Sequence of chain 1.A:
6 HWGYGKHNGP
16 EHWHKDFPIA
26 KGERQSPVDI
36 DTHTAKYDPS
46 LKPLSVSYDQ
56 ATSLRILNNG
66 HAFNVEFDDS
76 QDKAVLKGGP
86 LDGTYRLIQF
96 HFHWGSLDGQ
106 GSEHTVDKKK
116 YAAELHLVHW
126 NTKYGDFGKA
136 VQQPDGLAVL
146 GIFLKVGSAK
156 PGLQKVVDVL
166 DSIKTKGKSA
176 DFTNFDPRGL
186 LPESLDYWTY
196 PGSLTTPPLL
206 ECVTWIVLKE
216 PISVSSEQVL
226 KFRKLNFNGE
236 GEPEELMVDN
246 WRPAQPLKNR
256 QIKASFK

Binding-site contacts:
Ligand atom N1 contacts residue LEU199 of chain 1.A at 3.9 Å.
Ligand atom B1 contacts residue THR200 of chain 1.A at 3.5 Å.
Ligand atom C4 contacts residue GLN94 of chain 1.A at 3.9 Å.
Ligand atom C7 contacts residue VAL144 of chain 1.A at 4.0 Å (hydrophobic).
Ligand atom C14 contacts residue PHE132 of chain 1.A at 3.8 Å (hydrophobic).
Ligand atom O1 contacts residue ZN1 of chain 1.B at 2.3 Å.
Ligand atom B1 contacts residue HIS121 of chain 1.A at 3.9 Å.
Ligand atom O3 contacts residue LEU199 of chain 1.A at 3.5 Å.
Ligand atom O4 contacts residue PHE132 of chain 1.A at 3.2 Å.
Ligand atom C6 contacts residue HIS96 of chain 1.A at 3.6 Å.
Ligand atom C5 contacts residue GLN94 of chain 1.A at 3.9 Å.
Ligand atom O2 contacts residue HIS96 of chain 1.A at 3.4 Å (h-bond).
Ligand atom O3 contacts residue THR200 of chain 1.A at 2.8 Å (h-bond).
Ligand atom O2 contacts residue HIS121 of chain 1.A at 3.6 Å (h-bond).
Ligand atom C1 contacts residue ZN1 of chain 1.B at 3.8 Å.
Ligand atom O5 contacts residue PRO203 of chain 1.A at 3.5 Å.
Ligand atom O2 contacts residue THR200 of chain 1.A at 2.7 Å (h-bond).
Ligand atom C1 contacts residue HIS96 of chain 1.A at 3.9 Å.
Ligand atom C6 contacts residue VAL123 of chain 1.A at 3.8 Å (hydrophobic).
Ligand atom C2 contacts residue LEU199 of chain 1.A at 3.9 Å (hydrophobic).
Ligand atom C15 contacts residue VAL136 of chain 1.A at 3.8 Å (hydrophobic).
Ligand atom C4 contacts residue LEU199 of chain 1.A at 3.9 Å (hydrophobic).
Ligand atom O2 contacts residue ZN1 of chain 1.B at 2.0 Å.
Ligand atom O2 contacts residue HIS98 of chain 1.A at 3.2 Å (h-bond).
Ligand atom C7 contacts residue ZN1 of chain 1.B at 3.6 Å.
Ligand atom B1 contacts residue HIS96 of chain 1.A at 3.8 Å.
Ligand atom O3 contacts residue ZN1 of chain 1.B at 3.7 Å.
Ligand atom O1 contacts residue HIS96 of chain 1.A at 3.1 Å (h-bond).
Ligand atom O1 contacts residue HIS121 of chain 1.A at 3.0 Å (h-bond).
Ligand atom C7 contacts residue VAL123 of chain 1.A at 3.6 Å (hydrophobic).
Ligand atom C3 contacts residue LEU199 of chain 1.A at 3.8 Å (hydrophobic).
Ligand atom C8 contacts residue LEU199 of chain 1.A at 3.9 Å (hydrophobic).
Ligand atom C2 contacts residue THR201 of chain 1.A at 3.5 Å.
Ligand atom C5 contacts residue VAL123 of chain 1.A at 3.5 Å (hydrophobic).
Ligand atom O3 contacts residue TRP210 of chain 1.A at 3.6 Å.
Ligand atom B1 contacts residue ZN1 of chain 1.B at 2.7 Å.
Ligand atom C15 contacts residue PHE132 of chain 1.A at 3.9 Å (hydrophobic).
Ligand atom C10 contacts residue PRO203 of chain 1.A at 3.8 Å (hydrophobic).
Ligand atom O5 contacts residue PRO202 of chain 1.A at 3.8 Å.
Ligand atom C7 contacts residue HIS96 of chain 1.A at 3.5 Å.

The small molecule below binds the protein below.
Small molecule (SMILES): COc1ccc(C)cc1NC(=O)Nc1ccc2c(c1)[B-](O)(O)OC2